Binding-site contacts:
Ligand atom C4 contacts residue ASN100 of chain 2.B at 4.2 Å.
Ligand atom N2 contacts residue ASN100 of chain 2.B at 2.9 Å (h-bond).
Ligand atom C5 contacts residue ASN100 of chain 2.B at 3.7 Å.
Ligand atom C6 contacts residue SER102 of chain 2.B at 4.1 Å.
Ligand atom C5 contacts residue SER102 of chain 2.B at 4.1 Å.
Ligand atom C7 contacts residue ASN100 of chain 2.B at 4.0 Å.
Ligand atom C1 contacts residue SER102 of chain 2.B at 3.7 Å.
Ligand atom O6 contacts residue SER102 of chain 2.B at 3.6 Å.
Ligand atom C2 contacts residue ASN100 of chain 2.B at 2.5 Å.
Ligand atom O5 contacts residue ASN100 of chain 2.B at 2.4 Å (h-bond).
Ligand atom C1 contacts residue ASN100 of chain 2.B at 1.4 Å.
Ligand atom O5 contacts residue SER102 of chain 2.B at 3.1 Å (h-bond).
Ligand atom C3 contacts residue ASN100 of chain 2.B at 3.8 Å.

Sequence of chain 2.B:
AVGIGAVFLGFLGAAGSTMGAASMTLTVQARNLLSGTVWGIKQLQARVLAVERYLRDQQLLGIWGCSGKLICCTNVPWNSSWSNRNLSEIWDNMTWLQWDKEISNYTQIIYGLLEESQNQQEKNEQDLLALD

This small molecule binds to this protein.
Small molecule (SMILES): CC(=O)N[C@@H]1[C@@H](O)[C@H](O)[C@@H](CO)O[C@H]1O